Sequence of chain 1.A:
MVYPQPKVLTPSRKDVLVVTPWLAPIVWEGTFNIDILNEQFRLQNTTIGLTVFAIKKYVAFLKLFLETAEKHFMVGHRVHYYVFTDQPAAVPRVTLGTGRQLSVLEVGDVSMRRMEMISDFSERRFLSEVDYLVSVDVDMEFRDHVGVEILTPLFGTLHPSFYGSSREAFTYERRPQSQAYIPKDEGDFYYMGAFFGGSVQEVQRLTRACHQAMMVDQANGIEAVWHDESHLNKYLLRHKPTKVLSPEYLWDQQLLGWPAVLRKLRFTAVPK

Binding-site contacts:
Ligand atom C3 contacts residue GAL1 of chain 1.E at 3.7 Å.
Ligand atom O6 contacts residue THR177 of chain 1.A at 2.8 Å (h-bond).
Ligand atom C4 contacts residue GAL1 of chain 1.E at 3.9 Å.
Ligand atom O6 contacts residue TRP232 of chain 1.A at 3.4 Å (h-bond).
Ligand atom O1 contacts residue SER167 of chain 1.A at 3.6 Å.
Ligand atom C1 contacts residue MET198 of chain 1.A at 4.0 Å (hydrophobic).
Ligand atom C3 contacts residue TRP232 of chain 1.A at 3.9 Å (hydrophobic).
Ligand atom C1' contacts residue SER167 of chain 1.A at 3.5 Å.
Ligand atom C4 contacts residue ASP258 of chain 1.A at 3.3 Å.
Ligand atom C5 contacts residue HIS165 of chain 1.A at 3.8 Å.
Ligand atom C6 contacts residue GLU235 of chain 1.A at 3.3 Å.
Ligand atom O4 contacts residue GLU235 of chain 1.A at 2.8 Å (salt-bridge).
Ligand atom C6 contacts residue THR177 of chain 1.A at 3.3 Å.
Ligand atom O4 contacts residue ASP258 of chain 1.A at 2.6 Å (salt-bridge).
Ligand atom C3 contacts residue UDP1 of chain 1.D at 3.5 Å.
Ligand atom C2 contacts residue HIS165 of chain 1.A at 3.7 Å.
Ligand atom C5 contacts residue TRP232 of chain 1.A at 3.8 Å (hydrophobic).
Ligand atom C4' contacts residue LEU261 of chain 1.A at 4.0 Å (hydrophobic).
Ligand atom C4 contacts residue GLU235 of chain 1.A at 3.4 Å.
Ligand atom C1 contacts residue HIS165 of chain 1.A at 3.7 Å.
Ligand atom C5 contacts residue GLU235 of chain 1.A at 3.9 Å.
Ligand atom O1 contacts residue HIS165 of chain 1.A at 3.5 Å.
Ligand atom C6 contacts residue TYR196 of chain 1.A at 3.6 Å (hydrophobic).
Ligand atom O5 contacts residue MET198 of chain 1.A at 3.3 Å.
Ligand atom O5 contacts residue PHE168 of chain 1.A at 3.8 Å.
Ligand atom O3 contacts residue ASP258 of chain 1.A at 4.0 Å.
Ligand atom C2' contacts residue SER167 of chain 1.A at 3.6 Å.
Ligand atom C6 contacts residue HIS165 of chain 1.A at 4.0 Å.
Ligand atom O5 contacts residue HIS165 of chain 1.A at 3.1 Å (h-bond).
Ligand atom C4 contacts residue HIS165 of chain 1.A at 3.8 Å.
Ligand atom C6 contacts residue PRO166 of chain 1.A at 3.9 Å (hydrophobic).
Ligand atom O6 contacts residue PHE168 of chain 1.A at 3.4 Å.
Ligand atom C4 contacts residue TRP232 of chain 1.A at 3.7 Å (hydrophobic).
Ligand atom O4 contacts residue HIS165 of chain 1.A at 2.8 Å (h-bond).
Ligand atom O4 contacts residue MET198 of chain 1.A at 3.8 Å.
Ligand atom C1 contacts residue UDP1 of chain 1.D at 3.6 Å.
Ligand atom C6 contacts residue PHE168 of chain 1.A at 3.9 Å (hydrophobic).
Ligand atom C6 contacts residue SER167 of chain 1.A at 4.0 Å.
Ligand atom C6 contacts residue TRP232 of chain 1.A at 3.6 Å (hydrophobic).
Ligand atom O4 contacts residue GAL1 of chain 1.E at 3.9 Å.

A small-molecule ligand and the protein it binds are described below.
Small molecule (SMILES): CCCCCCO[C@@H]1O[C@H](CO)[C@H](O)C[C@H]1O[C@@H]1O[C@@H](C)[C@@H](O)[C@@H](O)[C@@H]1O